Sequence of chain 1.B:
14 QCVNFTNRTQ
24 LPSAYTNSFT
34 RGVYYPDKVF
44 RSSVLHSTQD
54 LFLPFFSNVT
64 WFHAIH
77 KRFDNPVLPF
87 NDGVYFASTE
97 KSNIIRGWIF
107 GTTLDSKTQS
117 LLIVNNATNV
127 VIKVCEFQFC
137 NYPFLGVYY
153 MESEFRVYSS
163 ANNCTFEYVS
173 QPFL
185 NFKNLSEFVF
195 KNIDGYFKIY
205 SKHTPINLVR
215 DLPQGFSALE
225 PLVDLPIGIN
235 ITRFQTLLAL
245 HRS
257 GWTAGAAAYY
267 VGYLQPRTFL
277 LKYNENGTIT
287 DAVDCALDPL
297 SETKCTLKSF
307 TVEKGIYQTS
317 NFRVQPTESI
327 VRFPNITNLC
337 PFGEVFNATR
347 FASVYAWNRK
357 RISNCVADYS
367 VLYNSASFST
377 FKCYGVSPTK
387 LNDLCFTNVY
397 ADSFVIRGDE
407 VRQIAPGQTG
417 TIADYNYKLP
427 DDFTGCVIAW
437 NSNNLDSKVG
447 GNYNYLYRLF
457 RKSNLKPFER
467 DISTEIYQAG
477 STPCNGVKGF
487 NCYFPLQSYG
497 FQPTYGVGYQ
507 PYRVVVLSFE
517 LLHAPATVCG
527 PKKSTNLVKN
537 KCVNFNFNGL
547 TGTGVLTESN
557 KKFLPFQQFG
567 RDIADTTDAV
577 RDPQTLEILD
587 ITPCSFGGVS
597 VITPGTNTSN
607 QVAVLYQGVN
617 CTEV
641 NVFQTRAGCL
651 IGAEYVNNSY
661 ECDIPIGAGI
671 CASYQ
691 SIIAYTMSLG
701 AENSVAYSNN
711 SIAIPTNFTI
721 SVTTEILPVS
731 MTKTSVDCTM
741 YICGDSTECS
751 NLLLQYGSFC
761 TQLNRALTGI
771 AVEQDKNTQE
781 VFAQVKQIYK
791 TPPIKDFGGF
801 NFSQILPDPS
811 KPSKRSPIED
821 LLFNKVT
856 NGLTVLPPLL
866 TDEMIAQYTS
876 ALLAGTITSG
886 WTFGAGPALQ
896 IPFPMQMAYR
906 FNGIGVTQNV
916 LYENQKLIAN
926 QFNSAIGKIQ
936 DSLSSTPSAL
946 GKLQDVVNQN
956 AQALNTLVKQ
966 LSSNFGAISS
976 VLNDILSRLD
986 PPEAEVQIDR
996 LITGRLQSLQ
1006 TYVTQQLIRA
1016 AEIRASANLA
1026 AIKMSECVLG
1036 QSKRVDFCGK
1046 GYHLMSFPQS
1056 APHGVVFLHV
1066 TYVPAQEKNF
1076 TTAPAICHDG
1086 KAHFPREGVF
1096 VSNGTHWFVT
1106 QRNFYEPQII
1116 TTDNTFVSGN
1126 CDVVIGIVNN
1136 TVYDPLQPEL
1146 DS

Binding-site contacts:
Ligand atom C7 contacts residue ASN61 of chain 1.B at 3.4 Å.
Ligand atom C1 contacts residue TYR28 of chain 1.B at 3.6 Å (hydrophobic).
Ligand atom O6 contacts residue TYR28 of chain 1.B at 3.2 Å.
Ligand atom C5 contacts residue ASN61 of chain 1.B at 3.6 Å.
Ligand atom C5 contacts residue TYR28 of chain 1.B at 3.7 Å (hydrophobic).
Ligand atom C4 contacts residue ASN61 of chain 1.B at 4.2 Å.
Ligand atom C8 contacts residue ASN61 of chain 1.B at 3.8 Å.
Ligand atom N2 contacts residue ASN61 of chain 1.B at 2.9 Å (h-bond).
Ligand atom O5 contacts residue ASN61 of chain 1.B at 2.3 Å (h-bond).
Ligand atom C1 contacts residue ASN61 of chain 1.B at 1.4 Å.
Ligand atom C3 contacts residue ASN61 of chain 1.B at 3.8 Å.
Ligand atom O7 contacts residue ASN61 of chain 1.B at 3.4 Å (h-bond).
Ligand atom C2 contacts residue ASN61 of chain 1.B at 2.5 Å.
Ligand atom C6 contacts residue TYR28 of chain 1.B at 3.7 Å (hydrophobic).
Ligand atom O5 contacts residue TYR28 of chain 1.B at 3.7 Å.

A small-molecule ligand and the protein it binds are described below.
Small molecule (SMILES): CC(=O)N[C@@H]1[C@@H](O)[C@H](O)[C@@H](CO)O[C@H]1O